Binding-site contacts:
Ligand atom O2' contacts residue ASP364 of chain 1.F at 2.6 Å (salt-bridge).
Ligand atom O6 contacts residue GLY415 of chain 1.F at 2.8 Å (h-bond).
Ligand atom O2' contacts residue ARG322 of chain 1.F at 3.4 Å (salt-bridge).
Ligand atom O6 contacts residue GLY413 of chain 1.F at 3.4 Å.
Ligand atom O5' contacts residue GLY365 of chain 1.F at 3.3 Å.
Ligand atom C4' contacts residue ASP364 of chain 1.F at 3.3 Å.
Ligand atom O2P contacts residue SER388 of chain 1.F at 3.4 Å (h-bond).
Ligand atom P contacts residue TYR411 of chain 1.F at 3.7 Å.
Ligand atom O6 contacts residue MET414 of chain 1.F at 3.3 Å (h-bond).
Ligand atom O3' contacts residue ASP364 of chain 1.F at 2.5 Å (salt-bridge).
Ligand atom C2' contacts residue ASP364 of chain 1.F at 3.6 Å.
Ligand atom O2P contacts residue GLY387 of chain 1.F at 2.8 Å (h-bond).
Ligand atom O5' contacts residue GLY328 of chain 1.F at 3.4 Å.
Ligand atom O6 contacts residue GLN441 of chain 1.F at 3.6 Å.
Ligand atom O3P contacts residue SER329 of chain 1.F at 2.9 Å (h-bond).
Ligand atom N7 contacts residue MET414 of chain 1.F at 3.0 Å (h-bond).
Ligand atom C6 contacts residue GLY415 of chain 1.F at 3.6 Å.
Ligand atom N3 contacts residue CYS331 of chain 1.F at 3.6 Å.
Ligand atom O6 contacts residue GLY442 of chain 1.F at 3.4 Å.
Ligand atom O1P contacts residue SER388 of chain 1.F at 2.8 Å (h-bond).
Ligand atom P contacts residue SER388 of chain 1.F at 3.6 Å.
Ligand atom C3' contacts residue SER68 of chain 1.F at 3.3 Å.
Ligand atom C8 contacts residue MET70 of chain 1.F at 3.5 Å (hydrophobic).
Ligand atom P contacts residue SER329 of chain 1.F at 3.6 Å.
Ligand atom C6 contacts residue GLN441 of chain 1.F at 3.6 Å.
Ligand atom O3P contacts residue GLY366 of chain 1.F at 2.8 Å (h-bond).
Ligand atom C2 contacts residue CYS331 of chain 1.F at 3.3 Å (hydrophobic).
Ligand atom C2 contacts residue THR333 of chain 1.F at 3.6 Å.
Ligand atom O3P contacts residue GLY365 of chain 1.F at 3.7 Å.
Ligand atom O3P contacts residue SER388 of chain 1.F at 3.6 Å.
Ligand atom C3' contacts residue ASP364 of chain 1.F at 3.3 Å.
Ligand atom C2 contacts residue GLN441 of chain 1.F at 3.5 Å.
Ligand atom O1P contacts residue SER329 of chain 1.F at 2.6 Å (h-bond).
Ligand atom N1 contacts residue GLN441 of chain 1.F at 2.8 Å (h-bond).
Ligand atom O1P contacts residue TYR411 of chain 1.F at 2.6 Å (h-bond).
Ligand atom O3' contacts residue ARG322 of chain 1.F at 3.6 Å.
Ligand atom O6 contacts residue SER416 of chain 1.F at 3.5 Å (h-bond).
Ligand atom O3P contacts residue GLY328 of chain 1.F at 3.3 Å.
Ligand atom O3' contacts residue SER68 of chain 1.F at 2.6 Å (h-bond).
Ligand atom N7 contacts residue GLY413 of chain 1.F at 3.4 Å.

Sequence of chain 1.F:
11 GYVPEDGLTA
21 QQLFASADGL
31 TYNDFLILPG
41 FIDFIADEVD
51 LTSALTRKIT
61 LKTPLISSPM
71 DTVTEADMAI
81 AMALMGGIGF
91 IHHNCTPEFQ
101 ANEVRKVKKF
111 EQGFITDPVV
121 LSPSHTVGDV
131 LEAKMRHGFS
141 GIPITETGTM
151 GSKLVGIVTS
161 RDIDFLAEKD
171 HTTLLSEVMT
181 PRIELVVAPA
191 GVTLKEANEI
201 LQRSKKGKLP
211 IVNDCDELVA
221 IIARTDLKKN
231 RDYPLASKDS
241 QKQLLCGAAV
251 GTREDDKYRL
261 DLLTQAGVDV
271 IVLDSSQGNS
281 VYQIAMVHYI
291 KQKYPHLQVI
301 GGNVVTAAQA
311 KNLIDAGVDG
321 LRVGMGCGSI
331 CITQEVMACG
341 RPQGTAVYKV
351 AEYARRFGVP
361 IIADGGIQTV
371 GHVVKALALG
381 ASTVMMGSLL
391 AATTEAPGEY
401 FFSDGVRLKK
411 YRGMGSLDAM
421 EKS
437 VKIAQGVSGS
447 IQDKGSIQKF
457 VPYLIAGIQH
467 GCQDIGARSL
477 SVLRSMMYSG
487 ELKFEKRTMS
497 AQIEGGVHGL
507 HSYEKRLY

This protein binds this small molecule.
Small molecule (SMILES): O=c1[nH]cnc2c1ncn2[C@@H]1O[C@H](COP(=O)(O)O)[C@@H](O)[C@H]1O